Sequence of chain 1.D:
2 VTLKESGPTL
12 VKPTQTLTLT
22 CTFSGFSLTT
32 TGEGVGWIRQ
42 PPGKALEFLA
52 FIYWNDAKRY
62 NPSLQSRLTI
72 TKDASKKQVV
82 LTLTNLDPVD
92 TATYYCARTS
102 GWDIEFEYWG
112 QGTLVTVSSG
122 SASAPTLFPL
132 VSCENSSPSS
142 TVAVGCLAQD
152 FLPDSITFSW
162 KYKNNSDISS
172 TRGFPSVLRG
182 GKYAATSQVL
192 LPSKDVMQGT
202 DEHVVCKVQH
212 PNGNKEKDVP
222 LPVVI

Binding-site contacts:
Ligand atom C2 contacts residue SER167 of chain 1.D at 3.6 Å.
Ligand atom O5 contacts residue ASP202 of chain 1.D at 3.9 Å.
Ligand atom C7 contacts residue ASN165 of chain 1.D at 3.8 Å.
Ligand atom O5 contacts residue ASN165 of chain 1.D at 2.4 Å (h-bond).
Ligand atom C4 contacts residue ASN165 of chain 1.D at 4.2 Å.
Ligand atom O3 contacts residue ASP196 of chain 1.D at 3.6 Å (salt-bridge).
Ligand atom C7 contacts residue SER167 of chain 1.D at 3.9 Å.
Ligand atom N2 contacts residue ASN165 of chain 1.D at 2.9 Å (h-bond).
Ligand atom O6 contacts residue ASP202 of chain 1.D at 4.2 Å.
Ligand atom C5 contacts residue ASN165 of chain 1.D at 3.7 Å.
Ligand atom C7 contacts residue ASP196 of chain 1.D at 4.1 Å.
Ligand atom C1 contacts residue ASN165 of chain 1.D at 1.4 Å.
Ligand atom C8 contacts residue SER167 of chain 1.D at 3.9 Å.
Ligand atom N2 contacts residue SER167 of chain 1.D at 2.9 Å (h-bond).
Ligand atom C1 contacts residue SER167 of chain 1.D at 3.4 Å.
Ligand atom C3 contacts residue SER167 of chain 1.D at 4.2 Å.
Ligand atom O7 contacts residue ASN165 of chain 1.D at 4.3 Å.
Ligand atom C6 contacts residue ASP202 of chain 1.D at 4.3 Å.
Ligand atom O7 contacts residue ASP196 of chain 1.D at 2.9 Å (salt-bridge).
Ligand atom C3 contacts residue ASN165 of chain 1.D at 3.8 Å.
Ligand atom C2 contacts residue ASN165 of chain 1.D at 2.5 Å.

This small molecule binds to this protein.
Small molecule (SMILES): CC(=O)N[C@H]1[C@H](O[C@H]2[C@H](O)[C@@H](NC(C)=O)CO[C@@H]2CO)O[C@H](CO)[C@@H](O)[C@@H]1O